Binding-site contacts:
Ligand atom OAS contacts residue GLY110 of chain 1.A at 3.7 Å.
Ligand atom CAO contacts residue THR106 of chain 1.A at 3.7 Å.
Ligand atom CAC contacts residue ALA157 of chain 1.A at 3.8 Å (hydrophobic).
Ligand atom CAX contacts residue GLY110 of chain 1.A at 3.8 Å.
Ligand atom OAE contacts residue ASP112 of chain 1.A at 2.5 Å (salt-bridge).
Ligand atom CAT contacts residue ASP112 of chain 1.A at 3.7 Å.
Ligand atom CAD contacts residue LEU108 of chain 1.A at 2.9 Å (hydrophobic).
Ligand atom CAM contacts residue GLY110 of chain 1.A at 3.5 Å.
Ligand atom CAG contacts residue THR106 of chain 1.A at 3.8 Å.
Ligand atom OAE contacts residue ALA111 of chain 1.A at 3.6 Å.
Ligand atom CAJ contacts residue THR106 of chain 1.A at 3.6 Å.
Ligand atom OAF contacts residue LEU108 of chain 1.A at 3.9 Å.
Ligand atom CAG contacts residue LEU75 of chain 1.A at 3.8 Å (hydrophobic).
Ligand atom CAH contacts residue THR106 of chain 1.A at 3.5 Å.
Ligand atom CAB contacts residue LEU171 of chain 1.A at 3.5 Å (hydrophobic).
Ligand atom OAF contacts residue GLY110 of chain 1.A at 3.1 Å (h-bond).
Ligand atom CAZ contacts residue ALA111 of chain 1.A at 3.6 Å (hydrophobic).
Ligand atom CAI contacts residue LEU75 of chain 1.A at 3.7 Å (hydrophobic).
Ligand atom OAF contacts residue MET109 of chain 1.A at 2.8 Å (h-bond).
Ligand atom NBC contacts residue GLY110 of chain 1.A at 3.5 Å (h-bond).
Ligand atom CAG contacts residue LEU104 of chain 1.A at 3.9 Å (hydrophobic).
Ligand atom CAT contacts residue ALA111 of chain 1.A at 3.7 Å (hydrophobic).
Ligand atom CAL contacts residue ASN115 of chain 1.A at 3.0 Å.
Ligand atom OAE contacts residue ASN115 of chain 1.A at 3.0 Å (h-bond).
Ligand atom OAS contacts residue ASN115 of chain 1.A at 3.5 Å (h-bond).
Ligand atom CAJ contacts residue LYS53 of chain 1.A at 3.6 Å.
Ligand atom CAA contacts residue ASN115 of chain 1.A at 3.4 Å.
Ligand atom CAU contacts residue GLY110 of chain 1.A at 3.8 Å.
Ligand atom CAO contacts residue ALA51 of chain 1.A at 3.7 Å (hydrophobic).
Ligand atom CAC contacts residue ASP112 of chain 1.A at 3.7 Å.
Ligand atom CAH contacts residue LYS53 of chain 1.A at 3.8 Å.
Ligand atom CAN contacts residue LEU171 of chain 1.A at 3.8 Å (hydrophobic).
Ligand atom CAT contacts residue GLY110 of chain 1.A at 3.9 Å.
Ligand atom CAT contacts residue ASN115 of chain 1.A at 3.5 Å.
Ligand atom CAC contacts residue ALA111 of chain 1.A at 3.0 Å (hydrophobic).
Ligand atom CAZ contacts residue GLY110 of chain 1.A at 3.6 Å.
Ligand atom CAY contacts residue GLY110 of chain 1.A at 3.7 Å.
Ligand atom CAB contacts residue VAL30 of chain 1.A at 3.1 Å (hydrophobic).
Ligand atom CAW contacts residue ALA111 of chain 1.A at 3.6 Å (hydrophobic).
Ligand atom CAH contacts residue LEU104 of chain 1.A at 3.6 Å (hydrophobic).

Sequence of chain 1.A:
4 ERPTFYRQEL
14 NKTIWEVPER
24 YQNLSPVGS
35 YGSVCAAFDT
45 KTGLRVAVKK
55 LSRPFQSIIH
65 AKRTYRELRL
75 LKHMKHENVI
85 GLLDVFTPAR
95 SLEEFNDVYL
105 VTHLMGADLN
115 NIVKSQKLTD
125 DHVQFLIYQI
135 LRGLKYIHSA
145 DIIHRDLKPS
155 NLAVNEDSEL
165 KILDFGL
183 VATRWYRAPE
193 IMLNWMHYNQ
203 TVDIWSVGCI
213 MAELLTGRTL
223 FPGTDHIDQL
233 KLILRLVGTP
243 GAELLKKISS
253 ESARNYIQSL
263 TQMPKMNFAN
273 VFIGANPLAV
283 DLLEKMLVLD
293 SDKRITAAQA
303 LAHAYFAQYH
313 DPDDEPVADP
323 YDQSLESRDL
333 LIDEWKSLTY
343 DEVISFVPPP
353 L

This small molecule binds to this protein.
Small molecule (SMILES): CCOC(=O)c1c(C)c(C(=O)N2CCN(Cc3ccccc3)CC2)c(C)n1CC